A small-molecule ligand and the protein it binds are described below.
Small molecule (SMILES): C/C=C/C/C=C/CCC(=O)[C@@H](O)CC(N)=O

Binding-site contacts:
Ligand atom C11 contacts residue ILE345 of chain 2.A at 3.6 Å (hydrophobic).
Ligand atom C2 contacts residue CYS143 of chain 2.A at 2.3 Å (hydrophobic).
Ligand atom O1 contacts residue SER347 of chain 2.A at 3.6 Å.
Ligand atom C1 contacts residue GLN117 of chain 1.A at 4.1 Å.
Ligand atom O2 contacts residue SER347 of chain 2.A at 3.0 Å (h-bond).
Ligand atom C5 contacts residue VAL287 of chain 2.A at 3.9 Å (hydrophobic).
Ligand atom C3 contacts residue HIS285 of chain 2.A at 4.1 Å.
Ligand atom C10 contacts residue HIS291 of chain 2.A at 3.4 Å.
Ligand atom C1 contacts residue GLY346 of chain 2.A at 4.0 Å.
Ligand atom C4 contacts residue SER347 of chain 2.A at 4.0 Å.
Ligand atom C1 contacts residue SER347 of chain 2.A at 3.5 Å.
Ligand atom C12 contacts residue ILE258 of chain 2.A at 3.8 Å (hydrophobic).
Ligand atom C7 contacts residue LEU253 of chain 2.A at 3.2 Å (hydrophobic).
Ligand atom C10 contacts residue ILE345 of chain 2.A at 4.1 Å (hydrophobic).
Ligand atom C6 contacts residue LEU253 of chain 2.A at 3.9 Å (hydrophobic).
Ligand atom C9 contacts residue ILE345 of chain 2.A at 3.8 Å (hydrophobic).
Ligand atom C12 contacts residue ILE345 of chain 2.A at 3.7 Å (hydrophobic).
Ligand atom O3 contacts residue ASN315 of chain 2.A at 2.7 Å (h-bond).
Ligand atom N1 contacts residue CYS143 of chain 2.A at 3.5 Å (h-bond).
Ligand atom C8 contacts residue VAL287 of chain 2.A at 4.1 Å (hydrophobic).
Ligand atom N1 contacts residue SER347 of chain 2.A at 2.8 Å (h-bond).
Ligand atom C1 contacts residue ALA142 of chain 2.A at 3.9 Å (hydrophobic).
Ligand atom C1 contacts residue CYS143 of chain 2.A at 2.7 Å (hydrophobic).
Ligand atom O2 contacts residue GLY346 of chain 2.A at 3.1 Å.
Ligand atom C12 contacts residue LEU254 of chain 2.A at 3.7 Å (hydrophobic).
Ligand atom C8 contacts residue LEU253 of chain 2.A at 3.1 Å (hydrophobic).
Ligand atom O2 contacts residue ALA142 of chain 2.A at 3.4 Å.
Ligand atom C9 contacts residue LEU253 of chain 2.A at 3.3 Å (hydrophobic).
Ligand atom C11 contacts residue GLY257 of chain 2.A at 4.1 Å.
Ligand atom O3 contacts residue CYS143 of chain 2.A at 3.7 Å.
Ligand atom C3 contacts residue CYS143 of chain 2.A at 3.3 Å (hydrophobic).
Ligand atom O3 contacts residue VAL287 of chain 2.A at 3.6 Å.
Ligand atom O3 contacts residue HIS285 of chain 2.A at 3.2 Å (h-bond).
Ligand atom C3 contacts residue ASN315 of chain 2.A at 3.8 Å.
Ligand atom N1 contacts residue ALA142 of chain 2.A at 3.6 Å.
Ligand atom C11 contacts residue HIS291 of chain 2.A at 3.5 Å.
Ligand atom O2 contacts residue CYS143 of chain 2.A at 3.0 Å (h-bond).
Ligand atom C12 contacts residue HIS291 of chain 2.A at 3.7 Å.
Ligand atom N1 contacts residue GLN117 of chain 1.A at 3.1 Å (h-bond).
Ligand atom C2 contacts residue HIS285 of chain 2.A at 3.6 Å.

Sequence of chain 1.A:
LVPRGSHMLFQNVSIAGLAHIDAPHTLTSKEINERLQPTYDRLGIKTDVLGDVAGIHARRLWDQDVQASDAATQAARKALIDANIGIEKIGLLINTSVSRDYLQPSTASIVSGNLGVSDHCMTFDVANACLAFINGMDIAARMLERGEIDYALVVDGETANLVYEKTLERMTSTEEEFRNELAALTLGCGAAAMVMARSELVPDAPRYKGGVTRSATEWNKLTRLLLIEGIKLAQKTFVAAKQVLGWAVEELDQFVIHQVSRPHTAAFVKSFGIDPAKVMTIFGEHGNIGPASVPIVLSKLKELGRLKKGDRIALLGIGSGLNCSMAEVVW

Sequence of chain 2.A:
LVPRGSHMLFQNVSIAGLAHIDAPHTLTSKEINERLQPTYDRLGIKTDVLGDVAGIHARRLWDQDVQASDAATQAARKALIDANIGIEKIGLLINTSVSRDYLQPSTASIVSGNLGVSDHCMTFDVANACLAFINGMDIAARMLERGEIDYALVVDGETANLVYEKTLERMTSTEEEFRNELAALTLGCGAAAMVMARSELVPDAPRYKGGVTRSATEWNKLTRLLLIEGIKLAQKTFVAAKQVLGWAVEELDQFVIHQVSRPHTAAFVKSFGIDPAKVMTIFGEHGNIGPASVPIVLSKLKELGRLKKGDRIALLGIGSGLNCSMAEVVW